Binding-site contacts:
Ligand atom C62 contacts residue PHE33 of chain 1.A at 4.3 Å (hydrophobic).
Ligand atom OB contacts residue TYR228 of chain 1.A at 4.2 Å.
Ligand atom C1 contacts residue VAL71 of chain 1.A at 3.6 Å (hydrophobic).
Ligand atom C4 contacts residue TLA1 of chain 1.G at 3.6 Å.
Ligand atom O71 contacts residue PRO32 of chain 1.A at 3.3 Å.
Ligand atom CA1 contacts residue ILE130 of chain 1.A at 3.3 Å (hydrophobic).
Ligand atom C1 contacts residue LEU55 of chain 1.A at 4.1 Å (hydrophobic).
Ligand atom C52 contacts residue TLA1 of chain 1.G at 3.4 Å.
Ligand atom CA1 contacts residue TRP221 of chain 1.A at 4.2 Å (hydrophobic).
Ligand atom OB contacts residue LEU225 of chain 1.A at 3.7 Å.
Ligand atom CL7 contacts residue GLY127 of chain 1.A at 3.4 Å.
Ligand atom C2 contacts residue PRO32 of chain 1.A at 4.4 Å (hydrophobic).
Ligand atom C91 contacts residue TRP221 of chain 1.A at 3.6 Å (hydrophobic).
Ligand atom S7 contacts residue PRO32 of chain 1.A at 4.4 Å.
Ligand atom C2 contacts residue TLA1 of chain 1.G at 3.9 Å.
Ligand atom N3 contacts residue PHE33 of chain 1.A at 3.5 Å.
Ligand atom O2 contacts residue PRO32 of chain 1.A at 3.9 Å.
Ligand atom C1 contacts residue CYS31 of chain 1.A at 1.8 Å (hydrophobic).
Ligand atom CA1 contacts residue LEU225 of chain 1.A at 3.6 Å (hydrophobic).
Ligand atom CA2 contacts residue PHE224 of chain 1.A at 4.1 Å (hydrophobic).
Ligand atom C51 contacts residue PHE33 of chain 1.A at 4.0 Å (hydrophobic).
Ligand atom O72 contacts residue GLY127 of chain 1.A at 4.0 Å.
Ligand atom C52 contacts residue PHE33 of chain 1.A at 3.8 Å (hydrophobic).
Ligand atom C4 contacts residue PHE33 of chain 1.A at 3.7 Å (hydrophobic).
Ligand atom C1 contacts residue TLA1 of chain 1.G at 4.0 Å.
Ligand atom C2 contacts residue CYS31 of chain 1.A at 2.8 Å (hydrophobic).
Ligand atom OB contacts residue ILE130 of chain 1.A at 3.1 Å.
Ligand atom N3 contacts residue CYS31 of chain 1.A at 3.7 Å.
Ligand atom N8 contacts residue ILE130 of chain 1.A at 4.4 Å.
Ligand atom O2 contacts residue CYS31 of chain 1.A at 3.2 Å (h-bond).
Ligand atom C51 contacts residue PRO32 of chain 1.A at 4.0 Å (hydrophobic).
Ligand atom CA2 contacts residue LEU225 of chain 1.A at 4.3 Å (hydrophobic).
Ligand atom C2 contacts residue PHE33 of chain 1.A at 4.2 Å (hydrophobic).
Ligand atom O71 contacts residue TRP221 of chain 1.A at 4.4 Å.
Ligand atom O72 contacts residue VAL126 of chain 1.A at 3.9 Å.
Ligand atom CA2 contacts residue ILE130 of chain 1.A at 4.4 Å (hydrophobic).
Ligand atom C1 contacts residue PHE33 of chain 1.A at 4.5 Å (hydrophobic).
Ligand atom C92 contacts residue TYR228 of chain 1.A at 3.9 Å (hydrophobic).
Ligand atom N3 contacts residue TLA1 of chain 1.G at 2.9 Å (h-bond).
Ligand atom CA2 contacts residue TYR228 of chain 1.A at 3.3 Å (hydrophobic).

Sequence of chain 1.A:
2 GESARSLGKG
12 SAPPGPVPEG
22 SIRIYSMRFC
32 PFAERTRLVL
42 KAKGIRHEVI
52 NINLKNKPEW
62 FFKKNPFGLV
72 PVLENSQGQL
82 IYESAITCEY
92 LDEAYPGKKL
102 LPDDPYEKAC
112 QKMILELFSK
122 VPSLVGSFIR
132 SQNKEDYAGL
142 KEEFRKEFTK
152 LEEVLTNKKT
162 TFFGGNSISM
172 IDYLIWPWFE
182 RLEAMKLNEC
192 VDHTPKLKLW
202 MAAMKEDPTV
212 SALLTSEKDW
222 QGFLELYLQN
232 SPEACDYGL

The small molecule below binds the protein below.
Small molecule (SMILES): O=C(CCl)Nc1ccc(Cl)c(S(=O)(=O)N2CCOCC2)c1